Sequence of chain 1.A:
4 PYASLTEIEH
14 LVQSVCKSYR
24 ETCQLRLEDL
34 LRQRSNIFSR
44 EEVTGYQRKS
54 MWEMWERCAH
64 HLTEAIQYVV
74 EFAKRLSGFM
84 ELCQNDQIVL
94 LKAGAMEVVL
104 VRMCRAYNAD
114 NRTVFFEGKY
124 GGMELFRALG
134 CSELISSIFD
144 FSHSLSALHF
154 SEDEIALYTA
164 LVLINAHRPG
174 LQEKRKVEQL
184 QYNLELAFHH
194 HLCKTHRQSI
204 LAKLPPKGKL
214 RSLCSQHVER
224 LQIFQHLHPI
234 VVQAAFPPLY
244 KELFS

Binding-site contacts:
Ligand atom CG contacts residue GLN90 of chain 1.A at 4.4 Å.
Ligand atom CA contacts residue GLU245 of chain 1.A at 4.1 Å.
Ligand atom CD2 contacts residue VAL73 of chain 1.A at 4.0 Å (hydrophobic).
Ligand atom CA contacts residue GLU245 of chain 1.A at 3.7 Å.
Ligand atom CD2 contacts residue LYS77 of chain 1.A at 3.6 Å.
Ligand atom CD1 contacts residue LEU94 of chain 1.A at 4.1 Å (hydrophobic).
Ligand atom C contacts residue GLU245 of chain 1.A at 4.1 Å.
Ligand atom CA contacts residue GLN87 of chain 1.A at 4.1 Å.
Ligand atom NE2 contacts residue ILE91 of chain 1.A at 3.6 Å.
Ligand atom CD2 contacts residue ILE91 of chain 1.A at 3.4 Å (hydrophobic).
Ligand atom CD2 contacts residue LEU242 of chain 1.A at 3.4 Å (hydrophobic).
Ligand atom CD1 contacts residue VAL73 of chain 1.A at 4.3 Å (hydrophobic).
Ligand atom CB contacts residue GLU245 of chain 1.A at 3.2 Å.
Ligand atom CG contacts residue GLN87 of chain 1.A at 3.4 Å.
Ligand atom NE2 contacts residue GLN90 of chain 1.A at 3.8 Å.
Ligand atom C contacts residue GLU245 of chain 1.A at 4.1 Å.
Ligand atom CD2 contacts residue GLN87 of chain 1.A at 3.5 Å.
Ligand atom CE1 contacts residue GLN87 of chain 1.A at 3.7 Å.
Ligand atom CE1 contacts residue GLN90 of chain 1.A at 3.7 Å.
Ligand atom O contacts residue GLN87 of chain 1.A at 4.4 Å.
Ligand atom CA contacts residue LYS77 of chain 1.A at 4.2 Å.
Ligand atom CD2 contacts residue LEU94 of chain 1.A at 3.9 Å (hydrophobic).
Ligand atom CB contacts residue VAL73 of chain 1.A at 4.3 Å (hydrophobic).
Ligand atom CD1 contacts residue LEU242 of chain 1.A at 3.8 Å (hydrophobic).
Ligand atom CB contacts residue GLN90 of chain 1.A at 4.2 Å.
Ligand atom N contacts residue GLU245 of chain 1.A at 2.9 Å (salt-bridge).
Ligand atom CG contacts residue GLU245 of chain 1.A at 4.2 Å.
Ligand atom CD2 contacts residue ILE91 of chain 1.A at 4.2 Å (hydrophobic).
Ligand atom CD2 contacts residue PRO241 of chain 1.A at 3.6 Å (hydrophobic).
Ligand atom O contacts residue LYS77 of chain 1.A at 2.8 Å (salt-bridge).
Ligand atom O contacts residue MET83 of chain 1.A at 4.2 Å.
Ligand atom C contacts residue LYS77 of chain 1.A at 4.0 Å.
Ligand atom N contacts residue GLU245 of chain 1.A at 3.2 Å (salt-bridge).
Ligand atom ND1 contacts residue GLN87 of chain 1.A at 3.6 Å.
Ligand atom CD1 contacts residue ILE91 of chain 1.A at 3.6 Å (hydrophobic).
Ligand atom CD2 contacts residue LEU246 of chain 1.A at 4.0 Å (hydrophobic).
Ligand atom CD1 contacts residue GLN90 of chain 1.A at 3.9 Å.
Ligand atom CD2 contacts residue GLN90 of chain 1.A at 4.3 Å.
Ligand atom CB contacts residue GLN87 of chain 1.A at 3.5 Å.
Ligand atom NE2 contacts residue GLN87 of chain 1.A at 3.6 Å.

This protein binds this small molecule.
Small molecule (SMILES): CC(C)C[C@H](NC(=O)[C@H](CC(C)C)NC(=O)[C@H](CC(C)C)NC(=O)[C@H](CCC(N)=O)NC(=O)[C@H](CC(C)C)NC(=O)[C@H](CC(C)C)NC(=O)[C@@H](N)[C@@H](C)O)C(=O)NCC(=O)N[C@H](C=O)Cc1cnc[nH]1